Binding-site contacts:
Ligand atom OXT contacts residue LEU239 of chain 1.A at 4.5 Å.
Ligand atom CB contacts residue PRO238 of chain 1.A at 4.1 Å (hydrophobic).
Ligand atom CB contacts residue HIS115 of chain 1.A at 4.5 Å.
Ligand atom O3 contacts residue MG1 of chain 1.E at 2.2 Å.
Ligand atom O contacts residue GLY49 of chain 1.A at 3.0 Å (h-bond).
Ligand atom O contacts residue MG1 of chain 1.E at 2.1 Å.
Ligand atom CB contacts residue ARG160 of chain 1.A at 3.9 Å.
Ligand atom CB contacts residue MG1 of chain 1.E at 4.4 Å.
Ligand atom OXT contacts residue SER47 of chain 1.A at 2.6 Å (h-bond).
Ligand atom OXT contacts residue PRO238 of chain 1.A at 3.8 Å.
Ligand atom CA contacts residue TYR45 of chain 1.A at 3.1 Å (hydrophobic).
Ligand atom O contacts residue TYR45 of chain 1.A at 3.9 Å.
Ligand atom O contacts residue ASP87 of chain 1.A at 2.8 Å (salt-bridge).
Ligand atom O contacts residue SER47 of chain 1.A at 3.4 Å (h-bond).
Ligand atom CA contacts residue HIS115 of chain 1.A at 4.5 Å.
Ligand atom OXT contacts residue TYR45 of chain 1.A at 3.8 Å.
Ligand atom O contacts residue GLY48 of chain 1.A at 3.3 Å (h-bond).
Ligand atom C contacts residue MG1 of chain 1.E at 3.0 Å.
Ligand atom O3 contacts residue ASP87 of chain 1.A at 3.0 Å (salt-bridge).
Ligand atom OXT contacts residue GLY49 of chain 1.A at 4.2 Å.
Ligand atom CA contacts residue ASP87 of chain 1.A at 3.6 Å.
Ligand atom CB contacts residue PHE188 of chain 1.A at 4.3 Å (hydrophobic).
Ligand atom C contacts residue GLY49 of chain 1.A at 4.0 Å.
Ligand atom CB contacts residue LEU236 of chain 1.A at 4.3 Å (hydrophobic).
Ligand atom O contacts residue ASP60 of chain 1.A at 4.0 Å.
Ligand atom CA contacts residue ARG160 of chain 1.A at 4.2 Å.
Ligand atom O3 contacts residue TYR45 of chain 1.A at 3.5 Å (h-bond).
Ligand atom O3 contacts residue HIS115 of chain 1.A at 3.8 Å.
Ligand atom CB contacts residue TYR45 of chain 1.A at 3.2 Å (hydrophobic).
Ligand atom C contacts residue ASP87 of chain 1.A at 3.5 Å.
Ligand atom O3 contacts residue ARG160 of chain 1.A at 3.2 Å (salt-bridge).
Ligand atom C contacts residue GLY48 of chain 1.A at 4.0 Å.
Ligand atom C contacts residue SER47 of chain 1.A at 3.3 Å.
Ligand atom OXT contacts residue GLY48 of chain 1.A at 4.3 Å.
Ligand atom CB contacts residue ASN212 of chain 1.A at 3.9 Å.
Ligand atom CA contacts residue MG1 of chain 1.E at 3.0 Å.
Ligand atom C contacts residue TYR45 of chain 1.A at 3.4 Å (hydrophobic).
Ligand atom OXT contacts residue MG1 of chain 1.E at 4.2 Å.

The protein below binds the small molecule below.
Small molecule (SMILES): CC(=O)C(=O)O

Sequence of chain 1.A:
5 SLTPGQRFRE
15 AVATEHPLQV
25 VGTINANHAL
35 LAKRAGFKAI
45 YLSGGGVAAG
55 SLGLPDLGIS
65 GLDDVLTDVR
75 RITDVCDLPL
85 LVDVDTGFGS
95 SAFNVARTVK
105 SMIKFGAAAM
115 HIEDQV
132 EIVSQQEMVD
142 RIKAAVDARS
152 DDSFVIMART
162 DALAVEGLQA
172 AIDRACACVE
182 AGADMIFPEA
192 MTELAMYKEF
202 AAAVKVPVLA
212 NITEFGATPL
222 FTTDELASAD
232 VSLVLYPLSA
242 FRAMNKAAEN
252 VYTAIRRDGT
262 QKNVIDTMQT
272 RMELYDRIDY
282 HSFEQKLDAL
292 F